This small molecule binds to this protein.
Small molecule (SMILES): CC(C)[C@H](N)C(=O)O

Binding-site contacts:
Ligand atom CB contacts residue GLN125 of chain 1.B at 4.4 Å.
Ligand atom OXT contacts residue ARG1 of chain 1.R at 4.4 Å.
Ligand atom CB contacts residue ILE127 of chain 1.B at 4.4 Å (hydrophobic).
Ligand atom CG1 contacts residue TYR232 of chain 1.B at 3.4 Å (hydrophobic).
Ligand atom CB contacts residue TYR232 of chain 1.B at 4.3 Å (hydrophobic).
Ligand atom CG2 contacts residue ARG1 of chain 1.R at 3.8 Å.
Ligand atom CA contacts residue ARG1 of chain 1.R at 2.4 Å.
Ligand atom C contacts residue ARG1 of chain 1.R at 3.4 Å.
Ligand atom CB contacts residue ARG1 of chain 1.R at 3.7 Å.
Ligand atom CG2 contacts residue ILE127 of chain 1.B at 3.9 Å (hydrophobic).
Ligand atom CG1 contacts residue PHE207 of chain 1.B at 3.7 Å (hydrophobic).
Ligand atom C contacts residue PHE207 of chain 1.B at 4.4 Å (hydrophobic).
Ligand atom CG2 contacts residue TYR232 of chain 1.B at 3.9 Å (hydrophobic).
Ligand atom O contacts residue ARG1 of chain 1.R at 3.4 Å.
Ligand atom O contacts residue PHE207 of chain 1.B at 4.1 Å.
Ligand atom N contacts residue TYR232 of chain 1.B at 3.8 Å.
Ligand atom O contacts residue LEU128 of chain 1.B at 4.4 Å.
Ligand atom O contacts residue TYR232 of chain 1.B at 4.5 Å.
Ligand atom CA contacts residue ILE127 of chain 1.B at 4.5 Å (hydrophobic).
Ligand atom N contacts residue ARG1 of chain 1.R at 1.3 Å.
Ligand atom CG2 contacts residue GLN125 of chain 1.B at 4.1 Å.

Sequence of chain 1.B:
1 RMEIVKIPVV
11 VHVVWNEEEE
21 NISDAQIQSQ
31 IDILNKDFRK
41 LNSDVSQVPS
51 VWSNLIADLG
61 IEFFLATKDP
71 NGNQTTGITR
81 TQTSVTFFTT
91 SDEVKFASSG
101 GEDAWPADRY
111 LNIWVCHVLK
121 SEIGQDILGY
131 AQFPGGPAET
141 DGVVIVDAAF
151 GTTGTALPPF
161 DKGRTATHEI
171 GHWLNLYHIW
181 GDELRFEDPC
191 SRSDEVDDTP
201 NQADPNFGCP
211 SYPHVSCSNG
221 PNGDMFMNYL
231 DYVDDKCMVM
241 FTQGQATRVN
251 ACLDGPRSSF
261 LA